The small molecule below binds the protein below.
Small molecule (SMILES): C[C@H](C[C@@H](C[C@H](C[C@@H](C[C@@H](CCN1CCCC1=O)N1CCCC1=O)N1CCCC1=O)N1CCCC1=O)N1CCCC1=O)N1CCCC1=O

Sequence of chain 1.A:
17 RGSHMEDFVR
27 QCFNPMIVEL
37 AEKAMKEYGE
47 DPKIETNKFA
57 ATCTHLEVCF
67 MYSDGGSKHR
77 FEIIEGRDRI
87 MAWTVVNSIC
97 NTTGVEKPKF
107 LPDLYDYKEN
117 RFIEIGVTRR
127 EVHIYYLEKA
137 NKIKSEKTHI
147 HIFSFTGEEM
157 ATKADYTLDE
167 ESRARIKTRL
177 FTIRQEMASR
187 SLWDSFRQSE

Binding-site contacts:
Ligand atom C31 contacts residue PHE66 of chain 1.A at 3.7 Å (hydrophobic).
Ligand atom O04 contacts residue MET32 of chain 1.A at 4.1 Å.
Ligand atom C32 contacts residue PHE66 of chain 1.A at 4.2 Å (hydrophobic).
Ligand atom C22 contacts residue LEU36 of chain 1.A at 3.8 Å (hydrophobic).
Ligand atom C22 contacts residue GLY82 of chain 1.A at 4.2 Å.
Ligand atom C24 contacts residue PHE66 of chain 1.A at 4.1 Å (hydrophobic).
Ligand atom N03 contacts residue PHE66 of chain 1.A at 4.4 Å.
Ligand atom C01 contacts residue MET32 of chain 1.A at 4.0 Å (hydrophobic).
Ligand atom N05 contacts residue PHE66 of chain 1.A at 4.4 Å.
Ligand atom O04 contacts residue PHE66 of chain 1.A at 4.0 Å.
Ligand atom C06 contacts residue MET32 of chain 1.A at 4.4 Å (hydrophobic).
Ligand atom C24 contacts residue GLU81 of chain 1.A at 4.4 Å.
Ligand atom O03 contacts residue ILE79 of chain 1.A at 3.9 Å.
Ligand atom C25 contacts residue GLY82 of chain 1.A at 3.6 Å.
Ligand atom O02 contacts residue ILE79 of chain 1.A at 4.2 Å.
Ligand atom C24 contacts residue ILE79 of chain 1.A at 3.6 Å (hydrophobic).
Ligand atom C25 contacts residue PHE66 of chain 1.A at 4.1 Å (hydrophobic).
Ligand atom C25 contacts residue GLU81 of chain 1.A at 4.0 Å.
Ligand atom C30 contacts residue PHE66 of chain 1.A at 3.8 Å (hydrophobic).
Ligand atom O04 contacts residue ASN30 of chain 1.A at 4.5 Å.
Ligand atom C04 contacts residue MET32 of chain 1.A at 4.0 Å (hydrophobic).
Ligand atom C23 contacts residue ILE79 of chain 1.A at 4.3 Å (hydrophobic).
Ligand atom C04 contacts residue PHE66 of chain 1.A at 4.1 Å (hydrophobic).
Ligand atom C22 contacts residue PHE66 of chain 1.A at 3.6 Å (hydrophobic).
Ligand atom C02 contacts residue MET32 of chain 1.A at 3.5 Å (hydrophobic).
Ligand atom C33 contacts residue PHE66 of chain 1.A at 4.3 Å (hydrophobic).
Ligand atom C25 contacts residue ILE79 of chain 1.A at 4.3 Å (hydrophobic).
Ligand atom C32 contacts residue ASP70 of chain 1.A at 3.9 Å.